This protein binds this small molecule.
Small molecule (SMILES): CC(=O)N[C@@H]1[C@@H](O)[C@@H](O)[C@@H](CO)O[C@@H]1CP(=O)(O)OP(=O)(O)OCC1O[C@@H](n2ccc(=O)[nH]c2=O)[C@H](O)[C@@H]1O

Sequence of chain 1.B:
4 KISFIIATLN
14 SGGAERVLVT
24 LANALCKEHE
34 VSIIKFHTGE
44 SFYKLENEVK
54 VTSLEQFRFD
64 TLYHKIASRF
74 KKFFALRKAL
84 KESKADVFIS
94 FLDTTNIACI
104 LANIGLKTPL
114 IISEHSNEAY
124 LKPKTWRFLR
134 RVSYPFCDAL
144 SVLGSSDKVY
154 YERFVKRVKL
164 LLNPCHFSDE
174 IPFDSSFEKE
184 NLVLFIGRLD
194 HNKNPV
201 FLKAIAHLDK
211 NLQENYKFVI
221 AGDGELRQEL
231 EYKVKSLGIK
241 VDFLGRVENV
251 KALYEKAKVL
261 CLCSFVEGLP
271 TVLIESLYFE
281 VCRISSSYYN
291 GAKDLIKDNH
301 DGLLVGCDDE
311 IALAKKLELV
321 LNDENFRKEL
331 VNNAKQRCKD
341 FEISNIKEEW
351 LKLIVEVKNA

Binding-site contacts:
Ligand atom O1B contacts residue ARG191 of chain 1.B at 2.8 Å (salt-bridge).
Ligand atom O1A contacts residue PRO270 of chain 1.B at 3.6 Å.
Ligand atom C2' contacts residue HIS118 of chain 1.B at 3.5 Å.
Ligand atom O7' contacts residue TYR123 of chain 1.B at 3.4 Å.
Ligand atom N2' contacts residue A2G3 of chain 1.D at 3.4 Å (h-bond).
Ligand atom O5' contacts residue A2G3 of chain 1.D at 3.2 Å (h-bond).
Ligand atom O2B contacts residue LYS196 of chain 1.B at 2.5 Å (salt-bridge).
Ligand atom O6' contacts residue HIS118 of chain 1.B at 2.8 Å (h-bond).
Ligand atom O3' contacts residue LEU269 of chain 1.B at 3.4 Å (h-bond).
Ligand atom O3D contacts residue GLU275 of chain 1.B at 3.2 Å (salt-bridge).
Ligand atom O2B contacts residue ARG191 of chain 1.B at 3.3 Å (salt-bridge).
Ligand atom N3 contacts residue VAL250 of chain 1.B at 3.5 Å.
Ligand atom O5D contacts residue THR271 of chain 1.B at 2.9 Å (h-bond).
Ligand atom O4 contacts residue VAL247 of chain 1.B at 2.3 Å (h-bond).
Ligand atom C3' contacts residue GLU267 of chain 1.B at 3.5 Å.
Ligand atom O2' contacts residue GLU275 of chain 1.B at 3.3 Å (salt-bridge).
Ligand atom C3D contacts residue THR271 of chain 1.B at 3.5 Å.
Ligand atom PB contacts residue A2G3 of chain 1.D at 3.4 Å.
Ligand atom O4' contacts residue LEU146 of chain 1.B at 3.5 Å.
Ligand atom N3 contacts residue VAL247 of chain 1.B at 2.7 Å (h-bond).
Ligand atom C8' contacts residue ASN195 of chain 1.B at 3.2 Å.
Ligand atom O7' contacts residue SER119 of chain 1.B at 3.5 Å.
Ligand atom O4 contacts residue ARG246 of chain 1.B at 2.9 Å.
Ligand atom C8' contacts residue VAL266 of chain 1.B at 3.4 Å (hydrophobic).
Ligand atom C1' contacts residue A2G3 of chain 1.D at 2.9 Å.
Ligand atom O1B contacts residue A2G3 of chain 1.D at 2.4 Å (h-bond).
Ligand atom O3A contacts residue GLY16 of chain 1.B at 3.5 Å (h-bond).
Ligand atom O4D contacts residue TYR46 of chain 1.B at 3.2 Å (h-bond).
Ligand atom C5D contacts residue GLY16 of chain 1.B at 3.6 Å.
Ligand atom C2' contacts residue A2G3 of chain 1.D at 3.5 Å.
Ligand atom N2' contacts residue GLU267 of chain 1.B at 3.3 Å (salt-bridge).
Ligand atom C4 contacts residue VAL247 of chain 1.B at 3.3 Å (hydrophobic).
Ligand atom O3D contacts residue THR271 of chain 1.B at 2.7 Å (h-bond).
Ligand atom O1B contacts residue GLY16 of chain 1.B at 3.6 Å (h-bond).
Ligand atom CB contacts residue A2G3 of chain 1.D at 3.5 Å.
Ligand atom O1A contacts residue THR271 of chain 1.B at 3.1 Å (h-bond).
Ligand atom O3' contacts residue GLY268 of chain 1.B at 2.5 Å (h-bond).
Ligand atom C4' contacts residue LEU269 of chain 1.B at 3.5 Å (hydrophobic).
Ligand atom O4' contacts residue HIS118 of chain 1.B at 2.8 Å (h-bond).
Ligand atom C1D contacts residue TYR46 of chain 1.B at 3.5 Å (hydrophobic).